Binding-site contacts:
Ligand atom C9 contacts residue ALA138 of chain 1.A at 3.8 Å (hydrophobic).
Ligand atom C2 contacts residue TYR379 of chain 1.A at 3.8 Å (hydrophobic).
Ligand atom C7 contacts residue PHE315 of chain 1.A at 3.5 Å (hydrophobic).
Ligand atom N12 contacts residue TYR268 of chain 1.A at 4.0 Å.
Ligand atom C2 contacts residue PRO375 of chain 1.A at 3.8 Å (hydrophobic).
Ligand atom C10 contacts residue PRO375 of chain 1.A at 3.9 Å (hydrophobic).
Ligand atom C11 contacts residue ASP376 of chain 1.A at 3.9 Å.
Ligand atom N12 contacts residue ALA138 of chain 1.A at 3.7 Å.
Ligand atom C6 contacts residue PHE315 of chain 1.A at 3.1 Å (hydrophobic).
Ligand atom C11 contacts residue ALA138 of chain 1.A at 3.6 Å (hydrophobic).
Ligand atom C3 contacts residue TYR379 of chain 1.A at 3.5 Å (hydrophobic).
Ligand atom C5 contacts residue VAL368 of chain 1.A at 3.4 Å (hydrophobic).
Ligand atom C2 contacts residue ALA378 of chain 1.A at 4.0 Å (hydrophobic).
Ligand atom C13 contacts residue GLN137 of chain 1.A at 4.1 Å.
Ligand atom C4 contacts residue VAL368 of chain 1.A at 3.9 Å (hydrophobic).
Ligand atom C11 contacts residue PRO375 of chain 1.A at 3.4 Å (hydrophobic).
Ligand atom C15 contacts residue ALA138 of chain 1.A at 4.0 Å (hydrophobic).
Ligand atom C14 contacts residue GLN137 of chain 1.A at 3.7 Å.
Ligand atom O8 contacts residue PHE315 of chain 1.A at 3.5 Å.
Ligand atom O8 contacts residue TRP312 of chain 1.A at 3.9 Å.
Ligand atom C5 contacts residue PHE315 of chain 1.A at 3.9 Å (hydrophobic).
Ligand atom N1 contacts residue TYR379 of chain 1.A at 3.0 Å (h-bond).
Ligand atom N1 contacts residue ALA378 of chain 1.A at 3.7 Å.
Ligand atom C14 contacts residue TYR379 of chain 1.A at 3.9 Å (hydrophobic).
Ligand atom N1 contacts residue PRO375 of chain 1.A at 2.6 Å (h-bond).
Ligand atom N12 contacts residue ASP376 of chain 1.A at 3.5 Å (salt-bridge).
Ligand atom C9 contacts residue PRO375 of chain 1.A at 3.3 Å (hydrophobic).
Ligand atom C7 contacts residue TRP312 of chain 1.A at 3.9 Å (hydrophobic).
Ligand atom C5 contacts residue TRP312 of chain 1.A at 3.8 Å (hydrophobic).
Ligand atom C10 contacts residue ALA138 of chain 1.A at 3.5 Å (hydrophobic).
Ligand atom N12 contacts residue TYR379 of chain 1.A at 4.1 Å.
Ligand atom C13 contacts residue TYR268 of chain 1.A at 4.0 Å (hydrophobic).
Ligand atom C3 contacts residue ALA378 of chain 1.A at 3.3 Å (hydrophobic).
Ligand atom C6 contacts residue TRP312 of chain 1.A at 3.0 Å (hydrophobic).
Ligand atom C4 contacts residue ALA378 of chain 1.A at 4.1 Å (hydrophobic).
Ligand atom C15 contacts residue PHE315 of chain 1.A at 3.3 Å (hydrophobic).
Ligand atom C2 contacts residue PHE315 of chain 1.A at 4.1 Å (hydrophobic).
Ligand atom C13 contacts residue ALA138 of chain 1.A at 4.0 Å (hydrophobic).
Ligand atom C13 contacts residue TYR379 of chain 1.A at 3.8 Å (hydrophobic).
Ligand atom C14 contacts residue PHE315 of chain 1.A at 3.4 Å (hydrophobic).

Sequence of chain 1.A:
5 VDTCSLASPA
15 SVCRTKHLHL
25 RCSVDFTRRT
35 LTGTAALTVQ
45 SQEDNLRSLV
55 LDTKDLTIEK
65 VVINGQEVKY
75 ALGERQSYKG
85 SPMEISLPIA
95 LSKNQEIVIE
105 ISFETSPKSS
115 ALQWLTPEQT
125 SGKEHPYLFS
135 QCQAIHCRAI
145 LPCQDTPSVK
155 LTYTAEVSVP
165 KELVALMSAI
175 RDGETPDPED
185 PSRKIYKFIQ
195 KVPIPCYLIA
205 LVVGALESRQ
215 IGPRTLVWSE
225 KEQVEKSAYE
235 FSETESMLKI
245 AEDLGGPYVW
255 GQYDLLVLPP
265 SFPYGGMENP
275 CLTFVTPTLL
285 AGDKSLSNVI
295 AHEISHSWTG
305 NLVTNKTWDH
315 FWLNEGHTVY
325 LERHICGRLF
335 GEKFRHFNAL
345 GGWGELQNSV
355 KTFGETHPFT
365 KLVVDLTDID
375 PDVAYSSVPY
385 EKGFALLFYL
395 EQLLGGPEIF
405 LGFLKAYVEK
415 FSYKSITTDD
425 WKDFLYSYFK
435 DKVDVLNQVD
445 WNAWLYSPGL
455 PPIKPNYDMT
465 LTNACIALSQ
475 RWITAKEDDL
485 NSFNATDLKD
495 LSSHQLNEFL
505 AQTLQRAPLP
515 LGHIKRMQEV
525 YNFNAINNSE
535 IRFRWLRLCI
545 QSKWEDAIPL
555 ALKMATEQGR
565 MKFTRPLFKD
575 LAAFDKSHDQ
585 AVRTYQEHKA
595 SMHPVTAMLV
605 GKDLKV

This protein binds this small molecule.
Small molecule (SMILES): Nc1ccccc1OCc1cccnc1